A protein and the small-molecule ligand that binds it are described below.
Small molecule (SMILES): Nc1ncnc2c1ncn2[C@@H]1O[C@H](CO[P](=O)(O)O[P](=O)(O)NP(=O)(O)O)[C@@H](O)[C@H]1O

Sequence of chain 2.A:
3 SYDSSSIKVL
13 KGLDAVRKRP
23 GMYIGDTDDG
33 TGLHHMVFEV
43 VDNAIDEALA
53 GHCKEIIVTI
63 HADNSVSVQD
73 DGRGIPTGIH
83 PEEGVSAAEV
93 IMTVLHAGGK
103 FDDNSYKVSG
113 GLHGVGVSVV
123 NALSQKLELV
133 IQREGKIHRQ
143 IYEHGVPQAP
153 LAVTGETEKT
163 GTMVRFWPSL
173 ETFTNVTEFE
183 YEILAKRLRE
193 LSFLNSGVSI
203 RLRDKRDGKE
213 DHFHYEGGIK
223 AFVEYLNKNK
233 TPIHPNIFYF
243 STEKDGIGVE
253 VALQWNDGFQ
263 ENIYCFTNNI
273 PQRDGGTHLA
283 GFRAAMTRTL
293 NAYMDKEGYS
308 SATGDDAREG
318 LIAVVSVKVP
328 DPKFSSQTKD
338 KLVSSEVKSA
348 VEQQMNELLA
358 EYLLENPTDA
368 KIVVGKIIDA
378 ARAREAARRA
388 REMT

Binding-site contacts:
Ligand atom O1A contacts residue MG1 of chain 1.C at 2.2 Å.
Ligand atom C4 contacts residue ILE77 of chain 1.A at 3.4 Å (hydrophobic).
Ligand atom O2G contacts residue MG1 of chain 1.C at 2.0 Å.
Ligand atom O2B contacts residue MG1 of chain 1.C at 2.1 Å.
Ligand atom C2 contacts residue GLU49 of chain 1.A at 3.3 Å.
Ligand atom C1' contacts residue TYR4 of chain 2.A at 3.2 Å (hydrophobic).
Ligand atom O1B contacts residue LYS102 of chain 1.A at 3.4 Å.
Ligand atom PB contacts residue MG1 of chain 1.C at 3.1 Å.
Ligand atom N3 contacts residue TYR4 of chain 2.A at 2.8 Å (h-bond).
Ligand atom N6 contacts residue ASP72 of chain 1.A at 2.9 Å (salt-bridge).
Ligand atom N3B contacts residue LEU114 of chain 1.A at 3.2 Å (h-bond).
Ligand atom O2' contacts residue ILE9 of chain 2.A at 3.4 Å.
Ligand atom O1G contacts residue GLY116 of chain 1.A at 3.3 Å (h-bond).
Ligand atom O2A contacts residue VAL117 of chain 1.A at 3.4 Å.
Ligand atom PG contacts residue MG1 of chain 1.C at 3.2 Å.
Ligand atom N3 contacts residue TYR108 of chain 1.A at 3.0 Å (h-bond).
Ligand atom O3G contacts residue LYS336 of chain 1.A at 2.6 Å (salt-bridge).
Ligand atom O1G contacts residue GLN334 of chain 1.A at 3.3 Å (h-bond).
Ligand atom C2' contacts residue TYR4 of chain 2.A at 3.1 Å (hydrophobic).
Ligand atom O3A contacts residue GLY116 of chain 1.A at 3.3 Å.
Ligand atom O2' contacts residue GLY101 of chain 1.A at 3.2 Å (h-bond).
Ligand atom O1G contacts residue GLY118 of chain 1.A at 2.9 Å (h-bond).
Ligand atom O1A contacts residue VAL119 of chain 1.A at 3.3 Å (h-bond).
Ligand atom O2A contacts residue VAL119 of chain 1.A at 3.1 Å (h-bond).
Ligand atom N3B contacts residue GLY116 of chain 1.A at 3.0 Å (h-bond).
Ligand atom O1A contacts residue ASN45 of chain 1.A at 3.0 Å (h-bond).
Ligand atom PA contacts residue MG1 of chain 1.C at 3.3 Å.
Ligand atom O3G contacts residue HIS115 of chain 1.A at 3.2 Å (h-bond).
Ligand atom O2' contacts residue TYR4 of chain 2.A at 2.7 Å (h-bond).
Ligand atom O2B contacts residue LYS102 of chain 1.A at 2.8 Å (salt-bridge).
Ligand atom O4' contacts residue ILE93 of chain 1.A at 3.3 Å.
Ligand atom O1G contacts residue VAL117 of chain 1.A at 2.8 Å (h-bond).
Ligand atom O2B contacts residue ASN45 of chain 1.A at 3.0 Å (h-bond).
Ligand atom O3G contacts residue LEU114 of chain 1.A at 2.9 Å (h-bond).
Ligand atom O3A contacts residue MG1 of chain 1.C at 3.3 Å.
Ligand atom O3G contacts residue GLY113 of chain 1.A at 3.4 Å.
Ligand atom O3' contacts residue GLY101 of chain 1.A at 2.9 Å (h-bond).
Ligand atom O2A contacts residue GLY118 of chain 1.A at 3.2 Å (h-bond).
Ligand atom N7 contacts residue ASN45 of chain 1.A at 3.2 Å.
Ligand atom N3B contacts residue HIS115 of chain 1.A at 3.3 Å (h-bond).

Sequence of chain 1.A:
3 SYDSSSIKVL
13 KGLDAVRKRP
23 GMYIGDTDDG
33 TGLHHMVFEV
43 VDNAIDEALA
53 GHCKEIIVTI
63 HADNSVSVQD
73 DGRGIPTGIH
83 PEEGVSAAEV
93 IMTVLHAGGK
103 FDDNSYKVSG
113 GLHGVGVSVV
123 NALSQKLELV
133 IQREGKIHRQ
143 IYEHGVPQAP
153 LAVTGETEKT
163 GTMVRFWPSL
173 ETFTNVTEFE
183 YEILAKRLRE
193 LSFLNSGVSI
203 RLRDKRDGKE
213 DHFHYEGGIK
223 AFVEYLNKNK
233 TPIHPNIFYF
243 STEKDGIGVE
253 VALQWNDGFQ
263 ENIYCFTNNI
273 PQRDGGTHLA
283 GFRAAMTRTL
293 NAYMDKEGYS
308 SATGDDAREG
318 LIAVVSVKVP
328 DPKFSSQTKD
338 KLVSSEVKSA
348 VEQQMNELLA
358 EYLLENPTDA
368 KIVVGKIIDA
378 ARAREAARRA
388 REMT